A small-molecule ligand and the protein it binds are described below.
Small molecule (SMILES): CC(=O)N[C@@H]1[C@@H](O)[C@H](O)[C@@H](CO)O[C@H]1O

Sequence of chain 1.C:
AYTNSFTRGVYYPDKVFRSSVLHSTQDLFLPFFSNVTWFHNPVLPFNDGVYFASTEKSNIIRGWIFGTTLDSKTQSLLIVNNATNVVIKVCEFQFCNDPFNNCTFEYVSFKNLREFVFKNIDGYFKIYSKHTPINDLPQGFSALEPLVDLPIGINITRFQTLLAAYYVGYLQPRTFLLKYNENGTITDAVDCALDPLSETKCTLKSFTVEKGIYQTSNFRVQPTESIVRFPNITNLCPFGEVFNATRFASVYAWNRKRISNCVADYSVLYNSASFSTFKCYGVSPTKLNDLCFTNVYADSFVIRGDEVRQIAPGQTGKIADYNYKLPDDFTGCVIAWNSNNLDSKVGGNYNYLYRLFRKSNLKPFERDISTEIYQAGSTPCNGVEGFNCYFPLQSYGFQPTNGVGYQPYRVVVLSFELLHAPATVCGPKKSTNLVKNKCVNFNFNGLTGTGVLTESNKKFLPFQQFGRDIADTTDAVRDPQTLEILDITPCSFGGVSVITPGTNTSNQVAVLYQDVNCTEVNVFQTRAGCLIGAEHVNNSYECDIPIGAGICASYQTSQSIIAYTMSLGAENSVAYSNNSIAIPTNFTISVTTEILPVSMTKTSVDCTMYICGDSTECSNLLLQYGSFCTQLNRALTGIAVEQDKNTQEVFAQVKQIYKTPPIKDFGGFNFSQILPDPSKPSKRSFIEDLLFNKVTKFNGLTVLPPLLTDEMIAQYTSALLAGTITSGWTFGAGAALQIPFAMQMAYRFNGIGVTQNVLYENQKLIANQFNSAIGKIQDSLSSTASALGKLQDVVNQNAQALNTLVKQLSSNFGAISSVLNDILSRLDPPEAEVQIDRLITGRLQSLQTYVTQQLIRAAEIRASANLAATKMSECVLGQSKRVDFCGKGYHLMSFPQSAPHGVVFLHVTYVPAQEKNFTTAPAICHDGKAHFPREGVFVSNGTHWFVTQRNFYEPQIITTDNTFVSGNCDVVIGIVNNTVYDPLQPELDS

Binding-site contacts:
Ligand atom C2 contacts residue GLU281 of chain 1.C at 4.2 Å.
Ligand atom C1 contacts residue GLU281 of chain 1.C at 3.4 Å.
Ligand atom C8 contacts residue ASN280 of chain 1.C at 3.6 Å.
Ligand atom C3 contacts residue ASN282 of chain 1.C at 3.9 Å.
Ligand atom N2 contacts residue GLU281 of chain 1.C at 3.8 Å.
Ligand atom C2 contacts residue ASN282 of chain 1.C at 2.5 Å.
Ligand atom O5 contacts residue ASN282 of chain 1.C at 2.4 Å (h-bond).
Ligand atom O5 contacts residue GLU281 of chain 1.C at 4.4 Å.
Ligand atom C7 contacts residue GLU281 of chain 1.C at 3.3 Å.
Ligand atom C4 contacts residue ASN282 of chain 1.C at 4.3 Å.
Ligand atom C7 contacts residue ASN280 of chain 1.C at 4.4 Å.
Ligand atom O7 contacts residue ASN282 of chain 1.C at 4.1 Å.
Ligand atom N2 contacts residue ASN280 of chain 1.C at 4.3 Å.
Ligand atom C8 contacts residue GLU281 of chain 1.C at 3.6 Å.
Ligand atom C8 contacts residue ASN282 of chain 1.C at 4.5 Å.
Ligand atom C1 contacts residue ASN282 of chain 1.C at 1.5 Å.
Ligand atom O7 contacts residue GLU281 of chain 1.C at 3.2 Å (salt-bridge).
Ligand atom N2 contacts residue ASN282 of chain 1.C at 3.0 Å (h-bond).
Ligand atom C5 contacts residue ASN282 of chain 1.C at 3.6 Å.
Ligand atom C7 contacts residue ASN282 of chain 1.C at 3.7 Å.